Sequence of chain 1.O:
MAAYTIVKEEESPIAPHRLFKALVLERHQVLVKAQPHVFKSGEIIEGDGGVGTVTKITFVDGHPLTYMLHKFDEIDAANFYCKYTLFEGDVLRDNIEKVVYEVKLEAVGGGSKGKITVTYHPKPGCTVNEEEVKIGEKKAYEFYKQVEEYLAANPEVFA

Binding-site contacts:
Ligand atom C4 contacts residue PHE45 of chain 1.O at 3.8 Å (hydrophobic).
Ligand atom O3 contacts residue ALA146 of chain 1.O at 4.0 Å.
Ligand atom C5 contacts residue LYS145 of chain 1.O at 3.7 Å.
Ligand atom C15 contacts residue VAL97 of chain 1.O at 3.9 Å (hydrophobic).
Ligand atom C12 contacts residue TYR107 of chain 1.O at 3.6 Å (hydrophobic).
Ligand atom O3 contacts residue LYS145 of chain 1.O at 4.1 Å.
Ligand atom C9 contacts residue LYS145 of chain 1.O at 3.8 Å.
Ligand atom C6 contacts residue GLN41 of chain 1.O at 3.6 Å.
Ligand atom C7 contacts residue LYS145 of chain 1.O at 3.5 Å.
Ligand atom C13 contacts residue TYR107 of chain 1.O at 3.9 Å (hydrophobic).
Ligand atom C4 contacts residue LYS145 of chain 1.O at 3.7 Å.
Ligand atom C6 contacts residue LYS145 of chain 1.O at 3.5 Å.
Ligand atom C5 contacts residue PHE45 of chain 1.O at 3.6 Å (hydrophobic).
Ligand atom C7 contacts residue GLN41 of chain 1.O at 4.1 Å.
Ligand atom C14 contacts residue VAL97 of chain 1.O at 4.0 Å (hydrophobic).
Ligand atom C12 contacts residue LEU92 of chain 1.O at 4.0 Å (hydrophobic).
Ligand atom C13 contacts residue LEU92 of chain 1.O at 4.0 Å (hydrophobic).
Ligand atom C14 contacts residue GLY142 of chain 1.O at 3.6 Å.
Ligand atom O2 contacts residue ARG33 of chain 1.O at 2.6 Å (salt-bridge).
Ligand atom C13 contacts residue VAL97 of chain 1.O at 4.1 Å (hydrophobic).
Ligand atom C16 contacts residue VAL97 of chain 1.O at 4.0 Å (hydrophobic).
Ligand atom C15 contacts residue GLY142 of chain 1.O at 3.3 Å.
Ligand atom O2 contacts residue ALA146 of chain 1.O at 3.4 Å.
Ligand atom C13 contacts residue TYR126 of chain 1.O at 4.2 Å (hydrophobic).
Ligand atom C16 contacts residue GLY142 of chain 1.O at 3.6 Å.
Ligand atom C4 contacts residue PHE65 of chain 1.O at 4.0 Å (hydrophobic).
Ligand atom C11 contacts residue GLY142 of chain 1.O at 4.1 Å.
Ligand atom C7 contacts residue LEU37 of chain 1.O at 3.7 Å (hydrophobic).
Ligand atom C8 contacts residue LEU37 of chain 1.O at 3.8 Å (hydrophobic).
Ligand atom C3 contacts residue PHE65 of chain 1.O at 3.6 Å (hydrophobic).
Ligand atom S contacts residue ARG33 of chain 1.O at 3.9 Å.
Ligand atom C6 contacts residue PHE45 of chain 1.O at 3.5 Å (hydrophobic).
Ligand atom C8 contacts residue LYS145 of chain 1.O at 3.3 Å.
Ligand atom C14 contacts residue GLU138 of chain 1.O at 3.8 Å.
Ligand atom C13 contacts residue GLY142 of chain 1.O at 4.1 Å.
Ligand atom C2 contacts residue PHE65 of chain 1.O at 4.1 Å (hydrophobic).
Ligand atom C11 contacts residue VAL97 of chain 1.O at 4.2 Å (hydrophobic).
Ligand atom O3 contacts residue GLY142 of chain 1.O at 3.4 Å (h-bond).
Ligand atom C10 contacts residue LYS145 of chain 1.O at 3.7 Å.
Ligand atom C7 contacts residue PHE45 of chain 1.O at 4.1 Å (hydrophobic).

This protein binds this small molecule.
Small molecule (SMILES): O=S(=O)(O)c1cccc2cccc(Nc3ccccc3)c12